Sequence of chain 1.B:
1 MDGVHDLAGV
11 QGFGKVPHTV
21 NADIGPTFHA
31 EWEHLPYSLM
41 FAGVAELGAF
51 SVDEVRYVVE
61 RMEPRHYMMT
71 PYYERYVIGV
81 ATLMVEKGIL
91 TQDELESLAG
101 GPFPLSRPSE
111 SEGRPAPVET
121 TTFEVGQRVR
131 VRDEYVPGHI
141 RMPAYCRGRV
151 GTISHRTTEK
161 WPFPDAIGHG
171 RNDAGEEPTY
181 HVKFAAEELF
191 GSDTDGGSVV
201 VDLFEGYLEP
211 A

Sequence of chain 1.A:
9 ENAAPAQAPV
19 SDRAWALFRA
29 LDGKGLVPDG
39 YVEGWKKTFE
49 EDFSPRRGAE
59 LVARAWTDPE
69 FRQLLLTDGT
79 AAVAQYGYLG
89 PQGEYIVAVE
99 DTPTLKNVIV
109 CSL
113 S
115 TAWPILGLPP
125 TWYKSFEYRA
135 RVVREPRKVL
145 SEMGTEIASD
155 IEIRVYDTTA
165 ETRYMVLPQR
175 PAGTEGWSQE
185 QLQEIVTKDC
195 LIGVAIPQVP

Binding-site contacts:
Ligand atom C3 contacts residue SER113 of chain 1.A at 3.4 Å.
Ligand atom C2 contacts residue ARG56 of chain 1.B at 4.4 Å.
Ligand atom C4 contacts residue CSD112 of chain 1.A at 2.9 Å.
Ligand atom C3 contacts residue TYR76 of chain 1.B at 4.3 Å (hydrophobic).
Ligand atom O2 contacts residue GLN90 of chain 1.A at 4.0 Å.
Ligand atom C1 contacts residue TYR72 of chain 1.B at 4.3 Å (hydrophobic).
Ligand atom O2 contacts residue CSO114 of chain 1.A at 2.3 Å (h-bond).
Ligand atom C3 contacts residue TYR72 of chain 1.B at 3.9 Å (hydrophobic).
Ligand atom C4 contacts residue SER113 of chain 1.A at 3.5 Å.
Ligand atom O2 contacts residue ARG167 of chain 1.A at 4.5 Å.
Ligand atom C4 contacts residue CSO114 of chain 1.A at 3.2 Å.
Ligand atom C1 contacts residue MET40 of chain 1.B at 3.8 Å (hydrophobic).
Ligand atom O2 contacts residue FE1 of chain 1.C at 3.5 Å.
Ligand atom C4 contacts residue FE1 of chain 1.C at 3.1 Å.
Ligand atom C3 contacts residue CSD112 of chain 1.A at 3.7 Å.
Ligand atom C3 contacts residue FE1 of chain 1.C at 4.3 Å.
Ligand atom O2 contacts residue ARG56 of chain 1.B at 2.9 Å (salt-bridge).
Ligand atom C2 contacts residue CSD112 of chain 1.A at 4.4 Å.
Ligand atom O1 contacts residue FE1 of chain 1.C at 2.0 Å.
Ligand atom O1 contacts residue CYS109 of chain 1.A at 4.3 Å.
Ligand atom C4 contacts residue ARG56 of chain 1.B at 3.9 Å.
Ligand atom C1 contacts residue TYR37 of chain 1.B at 3.5 Å (hydrophobic).
Ligand atom O1 contacts residue CSO114 of chain 1.A at 2.8 Å (h-bond).
Ligand atom C1 contacts residue TRP117 of chain 1.A at 4.4 Å (hydrophobic).
Ligand atom O1 contacts residue SER113 of chain 1.A at 2.6 Å (h-bond).
Ligand atom C1 contacts residue TYR76 of chain 1.B at 4.2 Å (hydrophobic).
Ligand atom O2 contacts residue CSD112 of chain 1.A at 3.2 Å (h-bond).
Ligand atom O1 contacts residue CSD112 of chain 1.A at 2.8 Å (h-bond).

The small molecule below binds the protein below.
Small molecule (SMILES): CCCC(=O)O